Binding-site contacts:
Ligand atom C2 contacts residue ASN231 of chain 3.A at 2.5 Å.
Ligand atom C5 contacts residue ASN231 of chain 3.A at 3.6 Å.
Ligand atom C8 contacts residue ASN231 of chain 3.A at 4.5 Å.
Ligand atom C7 contacts residue ASN231 of chain 3.A at 3.4 Å.
Ligand atom O7 contacts residue ASN231 of chain 3.A at 3.7 Å.
Ligand atom N2 contacts residue ASN231 of chain 3.A at 2.9 Å (h-bond).
Ligand atom O5 contacts residue ASN231 of chain 3.A at 2.4 Å (h-bond).
Ligand atom C1 contacts residue ASN231 of chain 3.A at 1.4 Å.
Ligand atom C3 contacts residue ASN231 of chain 3.A at 3.8 Å.
Ligand atom C4 contacts residue ASN231 of chain 3.A at 4.3 Å.

Sequence of chain 3.A:
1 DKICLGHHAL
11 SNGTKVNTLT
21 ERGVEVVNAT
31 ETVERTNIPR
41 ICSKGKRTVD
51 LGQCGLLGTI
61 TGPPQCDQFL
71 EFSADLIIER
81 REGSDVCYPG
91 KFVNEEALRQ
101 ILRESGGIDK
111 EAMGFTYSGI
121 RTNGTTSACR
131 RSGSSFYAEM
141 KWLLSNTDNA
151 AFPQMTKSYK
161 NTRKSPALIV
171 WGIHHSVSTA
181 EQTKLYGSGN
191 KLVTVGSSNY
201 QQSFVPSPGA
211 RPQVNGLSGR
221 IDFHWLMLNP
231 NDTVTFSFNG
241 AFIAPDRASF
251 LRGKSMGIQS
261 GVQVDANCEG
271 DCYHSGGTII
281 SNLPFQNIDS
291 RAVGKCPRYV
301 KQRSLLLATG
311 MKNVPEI

A protein and the small-molecule ligand that binds it are described below.
Small molecule (SMILES): CC(=O)N[C@@H]1[C@@H](O)[C@H](O)[C@@H](CO)O[C@H]1O